Sequence of chain 2.D:
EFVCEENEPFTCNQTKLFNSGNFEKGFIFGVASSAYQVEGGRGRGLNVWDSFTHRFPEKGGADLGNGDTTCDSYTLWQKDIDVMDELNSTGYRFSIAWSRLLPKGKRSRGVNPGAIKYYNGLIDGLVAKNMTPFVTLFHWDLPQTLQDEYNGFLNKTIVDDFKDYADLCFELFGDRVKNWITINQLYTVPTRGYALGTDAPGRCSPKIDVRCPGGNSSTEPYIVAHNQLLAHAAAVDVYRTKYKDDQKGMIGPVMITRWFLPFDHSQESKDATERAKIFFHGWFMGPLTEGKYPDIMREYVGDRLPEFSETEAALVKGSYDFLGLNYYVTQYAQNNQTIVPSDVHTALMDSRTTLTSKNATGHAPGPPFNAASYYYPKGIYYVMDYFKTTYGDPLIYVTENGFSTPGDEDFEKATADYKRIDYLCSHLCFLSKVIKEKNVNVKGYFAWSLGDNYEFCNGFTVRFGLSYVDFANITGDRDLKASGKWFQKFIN

This small molecule binds to this protein.
Small molecule (SMILES): CC(=O)N[C@@H]1[C@@H](O)[C@H](O)[C@@H](CO)O[C@H]1O

Binding-site contacts:
Ligand atom C3 contacts residue ASN341 of chain 2.D at 3.8 Å.
Ligand atom C1 contacts residue ASN341 of chain 2.D at 1.4 Å.
Ligand atom C4 contacts residue ASN341 of chain 2.D at 4.2 Å.
Ligand atom C6 contacts residue VAL345 of chain 2.D at 3.6 Å (hydrophobic).
Ligand atom O6 contacts residue MET354 of chain 2.D at 4.4 Å.
Ligand atom N2 contacts residue THR359 of chain 2.D at 4.0 Å.
Ligand atom N2 contacts residue ASN341 of chain 2.D at 2.9 Å (h-bond).
Ligand atom C8 contacts residue ASN341 of chain 2.D at 3.9 Å.
Ligand atom C5 contacts residue ASN341 of chain 2.D at 3.7 Å.
Ligand atom O7 contacts residue ASN341 of chain 2.D at 4.5 Å.
Ligand atom O5 contacts residue ASN341 of chain 2.D at 2.4 Å (h-bond).
Ligand atom C7 contacts residue ASN341 of chain 2.D at 3.6 Å.
Ligand atom C2 contacts residue ASN341 of chain 2.D at 2.5 Å.
Ligand atom O6 contacts residue VAL345 of chain 2.D at 3.4 Å.